Sequence of chain 11.E:
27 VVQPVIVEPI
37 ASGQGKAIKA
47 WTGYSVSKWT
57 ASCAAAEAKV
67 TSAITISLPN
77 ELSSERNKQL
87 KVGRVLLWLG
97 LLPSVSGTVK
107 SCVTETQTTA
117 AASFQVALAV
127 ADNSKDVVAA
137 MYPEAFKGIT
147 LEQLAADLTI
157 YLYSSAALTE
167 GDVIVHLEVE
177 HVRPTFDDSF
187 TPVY

Sequence of chain 11.D:
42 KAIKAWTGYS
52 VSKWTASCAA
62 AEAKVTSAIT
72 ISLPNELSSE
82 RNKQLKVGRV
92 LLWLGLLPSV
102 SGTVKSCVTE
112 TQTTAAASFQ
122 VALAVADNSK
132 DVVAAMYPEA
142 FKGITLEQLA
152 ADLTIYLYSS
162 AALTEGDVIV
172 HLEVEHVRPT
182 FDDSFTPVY

Binding-site contacts:
Ligand atom OP2 contacts residue GLY49 of chain 11.E at 4.2 Å.
Ligand atom C4 contacts residue TRP47 of chain 11.D at 3.9 Å (hydrophobic).
Ligand atom N9 contacts residue TRP47 of chain 11.D at 3.9 Å.
Ligand atom C5 contacts residue TRP47 of chain 11.D at 3.8 Å (hydrophobic).
Ligand atom C2 contacts residue TRP47 of chain 11.D at 4.2 Å (hydrophobic).
Ligand atom N7 contacts residue TRP47 of chain 11.D at 3.7 Å.
Ligand atom O4' contacts residue TRP47 of chain 11.D at 4.1 Å.
Ligand atom OP2 contacts residue VAL178 of chain 11.E at 4.5 Å.
Ligand atom N1 contacts residue TRP47 of chain 11.D at 4.3 Å.
Ligand atom C1' contacts residue TRP47 of chain 11.D at 4.3 Å (hydrophobic).
Ligand atom C6 contacts residue THR48 of chain 11.D at 4.2 Å.
Ligand atom N3 contacts residue TRP47 of chain 11.D at 4.1 Å.
Ligand atom N6 contacts residue TRP47 of chain 11.D at 3.8 Å.
Ligand atom O4' contacts residue LYS143 of chain 11.D at 4.1 Å.
Ligand atom N6 contacts residue TYR50 of chain 11.D at 4.2 Å.
Ligand atom C5' contacts residue VAL178 of chain 11.E at 4.5 Å (hydrophobic).
Ligand atom C6 contacts residue TRP47 of chain 11.D at 3.9 Å (hydrophobic).
Ligand atom C8 contacts residue TRP47 of chain 11.D at 3.8 Å (hydrophobic).
Ligand atom N6 contacts residue THR48 of chain 11.D at 3.3 Å (h-bond).
Ligand atom N1 contacts residue THR48 of chain 11.D at 4.0 Å.

A small-molecule ligand and the protein it binds are described below.
Small molecule (SMILES): Nc1ncnc2c1ncn2[C@@H]1O[C@H](COO[C@@H]2C[C@@H](CO[P](=O)(O)O[C@H]3[C@@H](O)[C@H](n4cnc5c(N)ncnc54)O[C@@H]3COP(=O)=O)O[C@H]2n2ccc(=O)[nH]c2=O)[C@@H](OOP(O)OC[C@H]2O[C@@H](n3ccc(=O)[nH]c3=O)[C@H](O)[C@@H]2O)[C@H]1O.Op1oo1